Sequence of chain 1.A:
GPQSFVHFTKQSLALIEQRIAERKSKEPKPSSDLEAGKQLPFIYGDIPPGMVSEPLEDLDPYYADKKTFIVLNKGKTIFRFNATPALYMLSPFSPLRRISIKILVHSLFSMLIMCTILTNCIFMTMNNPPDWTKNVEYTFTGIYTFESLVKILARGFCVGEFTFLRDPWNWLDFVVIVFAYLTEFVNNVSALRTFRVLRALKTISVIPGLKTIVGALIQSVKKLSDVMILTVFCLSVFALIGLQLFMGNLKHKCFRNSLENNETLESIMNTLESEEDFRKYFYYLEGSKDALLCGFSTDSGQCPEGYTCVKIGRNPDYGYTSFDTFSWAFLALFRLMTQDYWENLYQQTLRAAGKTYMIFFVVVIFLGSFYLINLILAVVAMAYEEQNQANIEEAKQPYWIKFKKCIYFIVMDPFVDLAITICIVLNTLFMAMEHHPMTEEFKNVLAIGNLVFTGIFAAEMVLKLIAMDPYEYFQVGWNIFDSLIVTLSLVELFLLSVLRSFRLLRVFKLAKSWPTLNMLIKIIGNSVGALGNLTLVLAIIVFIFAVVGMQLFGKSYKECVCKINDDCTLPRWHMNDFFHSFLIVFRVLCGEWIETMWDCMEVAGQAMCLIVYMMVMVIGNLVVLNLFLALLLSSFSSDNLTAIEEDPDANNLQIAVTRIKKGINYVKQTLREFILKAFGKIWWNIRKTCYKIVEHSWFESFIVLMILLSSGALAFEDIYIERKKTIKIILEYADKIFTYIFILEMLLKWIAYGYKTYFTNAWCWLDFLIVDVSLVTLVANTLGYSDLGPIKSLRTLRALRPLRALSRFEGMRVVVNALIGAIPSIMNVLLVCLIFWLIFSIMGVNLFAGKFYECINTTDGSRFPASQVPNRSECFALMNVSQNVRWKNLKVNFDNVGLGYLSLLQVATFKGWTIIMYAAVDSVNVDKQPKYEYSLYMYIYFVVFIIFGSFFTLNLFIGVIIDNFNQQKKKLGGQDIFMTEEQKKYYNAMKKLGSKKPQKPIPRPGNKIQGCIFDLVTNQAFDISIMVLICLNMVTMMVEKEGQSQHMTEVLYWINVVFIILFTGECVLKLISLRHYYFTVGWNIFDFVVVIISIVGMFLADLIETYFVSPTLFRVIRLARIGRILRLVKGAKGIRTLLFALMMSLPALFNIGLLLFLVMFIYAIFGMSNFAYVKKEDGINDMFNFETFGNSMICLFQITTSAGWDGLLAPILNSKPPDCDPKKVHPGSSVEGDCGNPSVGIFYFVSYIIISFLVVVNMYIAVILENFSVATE

Binding-site contacts:
Ligand atom CAP contacts residue TRP1300 of chain 1.A at 4.2 Å (hydrophobic).
Ligand atom CAY contacts residue THR1295 of chain 1.A at 4.0 Å.
Ligand atom CBG contacts residue TRP1300 of chain 1.A at 4.3 Å (hydrophobic).
Ligand atom CBC contacts residue THR1295 of chain 1.A at 3.3 Å.
Ligand atom CAR contacts residue THR1295 of chain 1.A at 4.2 Å.
Ligand atom CAT contacts residue THR1295 of chain 1.A at 4.2 Å.
Ligand atom CAI contacts residue ALA1297 of chain 1.A at 4.2 Å (hydrophobic).
Ligand atom CAL contacts residue THR1295 of chain 1.A at 3.8 Å.
Ligand atom CAC contacts residue TRP1300 of chain 1.A at 4.4 Å (hydrophobic).
Ligand atom CAT contacts residue PHE1294 of chain 1.A at 4.4 Å (hydrophobic).
Ligand atom CBB contacts residue TRP1300 of chain 1.A at 4.5 Å (hydrophobic).
Ligand atom OAG contacts residue THR1295 of chain 1.A at 4.3 Å.
Ligand atom CAI contacts residue THR1295 of chain 1.A at 4.0 Å.
Ligand atom CBE contacts residue TRP1300 of chain 1.A at 4.1 Å (hydrophobic).
Ligand atom CAO contacts residue LEU1304 of chain 1.A at 3.9 Å (hydrophobic).
Ligand atom CAM contacts residue THR1295 of chain 1.A at 4.2 Å.
Ligand atom OAW contacts residue THR1295 of chain 1.A at 4.0 Å.
Ligand atom CAJ contacts residue LEU1304 of chain 1.A at 3.7 Å (hydrophobic).
Ligand atom CAO contacts residue TRP1300 of chain 1.A at 3.9 Å (hydrophobic).
Ligand atom CAZ contacts residue THR1295 of chain 1.A at 3.9 Å.
Ligand atom CAB contacts residue LEU1304 of chain 1.A at 3.9 Å (hydrophobic).
Ligand atom CAV contacts residue THR1295 of chain 1.A at 3.9 Å.
Ligand atom CAK contacts residue ALA1297 of chain 1.A at 3.6 Å (hydrophobic).
Ligand atom CAU contacts residue TRP1300 of chain 1.A at 4.1 Å (hydrophobic).
Ligand atom CAQ contacts residue ALA1297 of chain 1.A at 4.5 Å (hydrophobic).
Ligand atom CAN contacts residue LEU1304 of chain 1.A at 4.2 Å (hydrophobic).

This protein binds this small molecule.
Small molecule (SMILES): CC(C)CCC[C@@H](C)[C@H]1CC[C@H]2[C@@H]3CC=C4C[C@@H](OC(=O)CCC(=O)O)CC[C@]4(C)[C@H]3CC[C@]12C